Binding-site contacts:
Ligand atom C7 contacts residue ASN94 of chain 1.A at 3.2 Å.
Ligand atom C2 contacts residue ASN94 of chain 1.A at 2.5 Å.
Ligand atom C1 contacts residue ASN94 of chain 1.A at 1.4 Å.
Ligand atom N2 contacts residue ASN94 of chain 1.A at 3.0 Å (h-bond).
Ligand atom C8 contacts residue ASN94 of chain 1.A at 3.2 Å.
Ligand atom C3 contacts residue ASN94 of chain 1.A at 3.8 Å.
Ligand atom O5 contacts residue TRP92 of chain 1.A at 4.0 Å.
Ligand atom O5 contacts residue ASN94 of chain 1.A at 2.3 Å (h-bond).
Ligand atom C7 contacts residue GLY95 of chain 1.A at 4.0 Å.
Ligand atom C4 contacts residue ASN94 of chain 1.A at 4.2 Å.
Ligand atom O7 contacts residue GLY95 of chain 1.A at 3.5 Å.
Ligand atom C5 contacts residue ASN94 of chain 1.A at 3.6 Å.
Ligand atom C8 contacts residue GLY95 of chain 1.A at 4.0 Å.
Ligand atom O7 contacts residue ASN94 of chain 1.A at 3.5 Å (h-bond).

Sequence of chain 1.A:
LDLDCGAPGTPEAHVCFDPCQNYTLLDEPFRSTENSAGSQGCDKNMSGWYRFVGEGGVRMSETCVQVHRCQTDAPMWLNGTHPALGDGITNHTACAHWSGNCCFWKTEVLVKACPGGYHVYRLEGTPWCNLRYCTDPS

This protein binds this small molecule.
Small molecule (SMILES): CC(=O)N[C@@H]1[C@@H](O)[C@H](O)[C@@H](CO)O[C@H]1O